Sequence of chain 1.A:
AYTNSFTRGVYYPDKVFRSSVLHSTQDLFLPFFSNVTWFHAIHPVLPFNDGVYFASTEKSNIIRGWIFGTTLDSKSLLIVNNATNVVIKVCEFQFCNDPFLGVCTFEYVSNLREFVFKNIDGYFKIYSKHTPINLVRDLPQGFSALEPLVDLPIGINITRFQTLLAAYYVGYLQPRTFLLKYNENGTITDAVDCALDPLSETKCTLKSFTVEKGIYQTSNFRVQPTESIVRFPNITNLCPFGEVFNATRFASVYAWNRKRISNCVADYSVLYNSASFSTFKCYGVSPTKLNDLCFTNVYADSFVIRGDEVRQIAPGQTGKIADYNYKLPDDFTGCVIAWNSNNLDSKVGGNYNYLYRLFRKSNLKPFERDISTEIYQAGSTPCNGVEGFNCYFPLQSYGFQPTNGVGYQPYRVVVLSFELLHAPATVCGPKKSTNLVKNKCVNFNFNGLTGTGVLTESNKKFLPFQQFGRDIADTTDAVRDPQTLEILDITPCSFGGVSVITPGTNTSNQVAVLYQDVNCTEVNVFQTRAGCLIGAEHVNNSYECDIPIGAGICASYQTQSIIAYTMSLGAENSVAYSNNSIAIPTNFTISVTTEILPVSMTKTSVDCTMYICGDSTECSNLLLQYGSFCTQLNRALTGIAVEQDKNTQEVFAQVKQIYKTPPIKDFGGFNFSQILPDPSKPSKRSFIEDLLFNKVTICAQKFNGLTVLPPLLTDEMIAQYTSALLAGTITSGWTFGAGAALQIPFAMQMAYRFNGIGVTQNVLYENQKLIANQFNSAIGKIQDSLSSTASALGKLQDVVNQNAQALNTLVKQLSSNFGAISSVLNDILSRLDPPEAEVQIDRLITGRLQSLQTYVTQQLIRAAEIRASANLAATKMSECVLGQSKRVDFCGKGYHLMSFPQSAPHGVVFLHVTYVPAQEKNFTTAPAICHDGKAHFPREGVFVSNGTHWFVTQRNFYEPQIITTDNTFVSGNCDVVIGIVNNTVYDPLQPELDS

Binding-site contacts:
Ligand atom C2 contacts residue ASN709 of chain 1.A at 2.5 Å.
Ligand atom N2 contacts residue ASN709 of chain 1.A at 2.9 Å (h-bond).
Ligand atom C3 contacts residue ASN709 of chain 1.A at 3.8 Å.
Ligand atom C5 contacts residue ASN709 of chain 1.A at 3.7 Å.
Ligand atom O5 contacts residue ASN709 of chain 1.A at 2.4 Å (h-bond).
Ligand atom C1 contacts residue ASN709 of chain 1.A at 1.4 Å.
Ligand atom C7 contacts residue ASN709 of chain 1.A at 3.1 Å.
Ligand atom C8 contacts residue GLY1131 of chain 1.A at 3.7 Å.
Ligand atom O7 contacts residue ASN709 of chain 1.A at 2.9 Å (h-bond).
Ligand atom C4 contacts residue ASN709 of chain 1.A at 4.2 Å.
Ligand atom C8 contacts residue ASN709 of chain 1.A at 4.3 Å.

The protein below binds the small molecule below.
Small molecule (SMILES): CC(=O)N[C@@H]1[C@@H](O)[C@H](O)[C@@H](CO)O[C@H]1O